Sequence of chain 1.B:
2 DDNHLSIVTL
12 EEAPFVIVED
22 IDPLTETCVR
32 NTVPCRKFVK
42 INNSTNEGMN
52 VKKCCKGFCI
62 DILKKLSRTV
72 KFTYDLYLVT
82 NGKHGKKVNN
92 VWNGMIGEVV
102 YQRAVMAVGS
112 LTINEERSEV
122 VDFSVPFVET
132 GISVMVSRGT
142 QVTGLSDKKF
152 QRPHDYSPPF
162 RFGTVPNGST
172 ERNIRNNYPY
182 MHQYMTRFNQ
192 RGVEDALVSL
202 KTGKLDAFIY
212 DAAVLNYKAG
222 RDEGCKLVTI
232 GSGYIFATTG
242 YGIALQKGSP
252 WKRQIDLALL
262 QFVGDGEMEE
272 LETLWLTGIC

Binding-site contacts:
Ligand atom CA contacts residue HIS85 of chain 1.B at 4.0 Å.
Ligand atom OE2 contacts residue SER170 of chain 1.B at 4.1 Å.
Ligand atom N contacts residue ASP212 of chain 1.B at 4.0 Å.
Ligand atom OE1 contacts residue SER170 of chain 1.B at 3.4 Å (h-bond).
Ligand atom C contacts residue ARG118 of chain 1.B at 3.5 Å.
Ligand atom N contacts residue HIS85 of chain 1.B at 3.9 Å.
Ligand atom CA contacts residue SER111 of chain 1.B at 4.0 Å.
Ligand atom N contacts residue SER170 of chain 1.B at 4.2 Å.
Ligand atom CD contacts residue THR171 of chain 1.B at 3.4 Å.
Ligand atom CD contacts residue ASP212 of chain 1.B at 4.2 Å.
Ligand atom O contacts residue HIS85 of chain 1.B at 3.4 Å.
Ligand atom O contacts residue GLY169 of chain 1.B at 3.5 Å.
Ligand atom OXT contacts residue HIS85 of chain 1.B at 3.5 Å.
Ligand atom OE2 contacts residue ASP212 of chain 1.B at 3.1 Å (salt-bridge).
Ligand atom C contacts residue THR113 of chain 1.B at 3.7 Å.
Ligand atom CD contacts residue TYR211 of chain 1.B at 3.6 Å (hydrophobic).
Ligand atom OXT contacts residue LEU112 of chain 1.B at 3.8 Å.
Ligand atom OE2 contacts residue THR171 of chain 1.B at 2.5 Å (h-bond).
Ligand atom OE2 contacts residue TYR211 of chain 1.B at 3.8 Å.
Ligand atom OXT contacts residue THR113 of chain 1.B at 2.9 Å (h-bond).
Ligand atom N contacts residue SER111 of chain 1.B at 2.9 Å (h-bond).
Ligand atom C contacts residue SER111 of chain 1.B at 4.2 Å.
Ligand atom C contacts residue SER170 of chain 1.B at 3.4 Å.
Ligand atom CA contacts residue SER170 of chain 1.B at 3.4 Å.
Ligand atom C contacts residue HIS85 of chain 1.B at 3.5 Å.
Ligand atom CA contacts residue THR113 of chain 1.B at 3.4 Å.
Ligand atom OXT contacts residue SER111 of chain 1.B at 3.6 Å (h-bond).
Ligand atom OE1 contacts residue THR171 of chain 1.B at 3.2 Å (h-bond).
Ligand atom CD contacts residue SER170 of chain 1.B at 4.0 Å.
Ligand atom N contacts residue TYR242 of chain 1.B at 4.1 Å.
Ligand atom CG contacts residue ASP212 of chain 1.B at 4.0 Å.
Ligand atom O contacts residue SER170 of chain 1.B at 2.8 Å (h-bond).
Ligand atom OE1 contacts residue GLY169 of chain 1.B at 3.5 Å.
Ligand atom CB contacts residue HIS85 of chain 1.B at 3.4 Å.
Ligand atom CG contacts residue TYR211 of chain 1.B at 3.4 Å (hydrophobic).
Ligand atom OXT contacts residue SER170 of chain 1.B at 4.1 Å.
Ligand atom OE1 contacts residue TYR211 of chain 1.B at 4.2 Å.
Ligand atom OXT contacts residue ARG118 of chain 1.B at 2.8 Å (salt-bridge).
Ligand atom O contacts residue ARG118 of chain 1.B at 2.8 Å (salt-bridge).
Ligand atom N contacts residue THR113 of chain 1.B at 2.9 Å (h-bond).

This small molecule binds to this protein.
Small molecule (SMILES): N[C@@H](CCC(=O)O)C(=O)O